Binding-site contacts:
Ligand atom C5 contacts residue ASN203 of chain 1.C at 3.7 Å.
Ligand atom C3 contacts residue ASN203 of chain 1.C at 3.8 Å.
Ligand atom C3 contacts residue THR205 of chain 1.C at 4.0 Å.
Ligand atom C7 contacts residue ASN203 of chain 1.C at 3.5 Å.
Ligand atom O7 contacts residue ASN203 of chain 1.C at 3.8 Å.
Ligand atom N2 contacts residue ASN203 of chain 1.C at 2.9 Å (h-bond).
Ligand atom C2 contacts residue THR205 of chain 1.C at 3.6 Å.
Ligand atom C2 contacts residue ASN203 of chain 1.C at 2.4 Å.
Ligand atom C6 contacts residue ASN203 of chain 1.C at 4.5 Å.
Ligand atom N2 contacts residue THR205 of chain 1.C at 4.3 Å.
Ligand atom O5 contacts residue ASN203 of chain 1.C at 2.4 Å (h-bond).
Ligand atom O3 contacts residue THR205 of chain 1.C at 3.7 Å.
Ligand atom C1 contacts residue ASN203 of chain 1.C at 1.4 Å.
Ligand atom C4 contacts residue ASN203 of chain 1.C at 4.2 Å.
Ligand atom C4 contacts residue THR205 of chain 1.C at 4.2 Å.

A protein and the small-molecule ligand that binds it are described below.
Small molecule (SMILES): CC(=O)N[C@@H]1[C@@H](O)[C@H](O)[C@@H](CO)O[C@H]1O

Sequence of chain 1.C:
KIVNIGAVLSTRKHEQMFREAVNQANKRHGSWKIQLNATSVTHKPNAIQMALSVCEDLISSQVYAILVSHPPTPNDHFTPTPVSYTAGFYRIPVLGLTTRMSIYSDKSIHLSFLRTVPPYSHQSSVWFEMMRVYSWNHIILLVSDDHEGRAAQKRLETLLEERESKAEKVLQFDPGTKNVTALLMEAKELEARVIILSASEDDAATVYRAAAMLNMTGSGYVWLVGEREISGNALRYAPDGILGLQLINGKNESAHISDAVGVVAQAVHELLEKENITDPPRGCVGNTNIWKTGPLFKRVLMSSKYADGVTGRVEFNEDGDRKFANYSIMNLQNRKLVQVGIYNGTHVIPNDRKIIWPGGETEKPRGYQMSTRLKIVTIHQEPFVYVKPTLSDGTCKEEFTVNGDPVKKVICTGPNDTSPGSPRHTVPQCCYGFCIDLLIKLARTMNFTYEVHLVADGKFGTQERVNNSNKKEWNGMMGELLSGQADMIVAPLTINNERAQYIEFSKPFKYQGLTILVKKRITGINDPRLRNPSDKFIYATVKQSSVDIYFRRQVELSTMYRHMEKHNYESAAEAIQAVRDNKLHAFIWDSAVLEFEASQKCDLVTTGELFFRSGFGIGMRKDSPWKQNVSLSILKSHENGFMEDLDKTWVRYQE